A protein and the small-molecule ligand that binds it are described below.
Small molecule (SMILES): CC(=O)N[C@@H]1[C@@H](O)[C@H](O)[C@@H](CO)O[C@H]1O

Binding-site contacts:
Ligand atom C1 contacts residue ASN184 of chain 1.B at 1.4 Å.
Ligand atom C2 contacts residue ASN184 of chain 1.B at 2.2 Å.
Ligand atom C7 contacts residue ASN184 of chain 1.B at 3.3 Å.
Ligand atom O5 contacts residue ASN187 of chain 1.B at 3.3 Å.
Ligand atom C3 contacts residue ASN184 of chain 1.B at 3.6 Å.
Ligand atom C5 contacts residue ASN187 of chain 1.B at 4.4 Å.
Ligand atom O5 contacts residue THR186 of chain 1.B at 3.4 Å (h-bond).
Ligand atom N2 contacts residue ASN184 of chain 1.B at 2.7 Å (h-bond).
Ligand atom C1 contacts residue THR186 of chain 1.B at 3.2 Å.
Ligand atom O5 contacts residue ASN184 of chain 1.B at 2.4 Å (h-bond).
Ligand atom C5 contacts residue ASN184 of chain 1.B at 3.7 Å.
Ligand atom C1 contacts residue ASN187 of chain 1.B at 4.1 Å.
Ligand atom C5 contacts residue THR186 of chain 1.B at 3.5 Å.
Ligand atom C2 contacts residue THR186 of chain 1.B at 4.4 Å.
Ligand atom C4 contacts residue ASN184 of chain 1.B at 4.1 Å.
Ligand atom C6 contacts residue ASN187 of chain 1.B at 4.2 Å.
Ligand atom C6 contacts residue THR186 of chain 1.B at 4.2 Å.
Ligand atom C8 contacts residue ASN184 of chain 1.B at 3.5 Å.
Ligand atom O7 contacts residue ASN184 of chain 1.B at 4.2 Å.
Ligand atom O6 contacts residue ASN187 of chain 1.B at 4.3 Å.

Sequence of chain 1.B:
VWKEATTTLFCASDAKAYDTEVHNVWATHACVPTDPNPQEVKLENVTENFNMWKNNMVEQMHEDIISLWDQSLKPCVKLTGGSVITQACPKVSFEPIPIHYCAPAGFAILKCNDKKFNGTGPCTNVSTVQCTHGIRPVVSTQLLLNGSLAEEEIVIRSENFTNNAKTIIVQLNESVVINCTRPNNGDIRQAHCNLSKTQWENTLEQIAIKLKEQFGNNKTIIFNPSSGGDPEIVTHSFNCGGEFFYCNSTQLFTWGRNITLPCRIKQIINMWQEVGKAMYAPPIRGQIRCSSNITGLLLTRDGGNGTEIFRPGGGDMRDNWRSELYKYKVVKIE